Sequence of chain 1.A:
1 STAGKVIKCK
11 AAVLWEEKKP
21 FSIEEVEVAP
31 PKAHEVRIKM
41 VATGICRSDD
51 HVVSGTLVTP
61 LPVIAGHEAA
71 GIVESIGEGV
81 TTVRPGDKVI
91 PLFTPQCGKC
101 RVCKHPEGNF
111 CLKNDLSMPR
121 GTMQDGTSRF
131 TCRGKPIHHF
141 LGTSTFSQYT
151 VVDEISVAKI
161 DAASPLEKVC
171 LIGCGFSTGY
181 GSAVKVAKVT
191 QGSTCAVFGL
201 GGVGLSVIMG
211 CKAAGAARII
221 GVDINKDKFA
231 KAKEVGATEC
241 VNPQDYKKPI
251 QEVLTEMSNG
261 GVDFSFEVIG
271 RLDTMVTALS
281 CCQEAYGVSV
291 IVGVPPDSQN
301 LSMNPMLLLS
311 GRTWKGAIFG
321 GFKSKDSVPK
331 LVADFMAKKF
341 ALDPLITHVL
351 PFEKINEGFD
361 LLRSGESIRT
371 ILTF

Binding-site contacts:
Ligand atom O6 contacts residue ZN1 of chain 1.E at 2.2 Å.
Ligand atom C4 contacts residue PHE93 of chain 1.A at 4.1 Å (hydrophobic).
Ligand atom S1 contacts residue HIS67 of chain 1.A at 3.5 Å (h-bond).
Ligand atom O6 contacts residue CYS46 of chain 1.A at 3.4 Å (h-bond).
Ligand atom C10 contacts residue MET306 of chain 1.D at 3.5 Å (hydrophobic).
Ligand atom S1 contacts residue SER48 of chain 1.A at 3.7 Å.
Ligand atom C3 contacts residue SER48 of chain 1.A at 3.6 Å.
Ligand atom C5 contacts residue SER48 of chain 1.A at 3.7 Å.
Ligand atom C9 contacts residue VAL294 of chain 1.A at 4.3 Å (hydrophobic).
Ligand atom C8 contacts residue LEU57 of chain 1.A at 3.6 Å (hydrophobic).
Ligand atom C2 contacts residue SER48 of chain 1.A at 3.9 Å.
Ligand atom C10 contacts residue VAL294 of chain 1.A at 4.1 Å (hydrophobic).
Ligand atom C7 contacts residue ILE318 of chain 1.A at 4.0 Å (hydrophobic).
Ligand atom C7 contacts residue LEU116 of chain 1.A at 3.8 Å (hydrophobic).
Ligand atom O6 contacts residue NAD1 of chain 1.G at 3.1 Å.
Ligand atom S1 contacts residue PHE93 of chain 1.A at 3.4 Å.
Ligand atom C10 contacts residue LEU57 of chain 1.A at 3.2 Å (hydrophobic).
Ligand atom C4 contacts residue LEU116 of chain 1.A at 4.2 Å (hydrophobic).
Ligand atom C4 contacts residue LEU141 of chain 1.A at 3.5 Å (hydrophobic).
Ligand atom C3 contacts residue VAL294 of chain 1.A at 4.0 Å (hydrophobic).
Ligand atom C8 contacts residue LEU116 of chain 1.A at 4.2 Å (hydrophobic).
Ligand atom S1 contacts residue ZN1 of chain 1.E at 3.1 Å.
Ligand atom S1 contacts residue CYS174 of chain 1.A at 3.7 Å.
Ligand atom O6 contacts residue HIS67 of chain 1.A at 3.2 Å (h-bond).
Ligand atom O6 contacts residue SER48 of chain 1.A at 2.6 Å (h-bond).
Ligand atom C8 contacts residue VAL294 of chain 1.A at 3.8 Å (hydrophobic).
Ligand atom C5 contacts residue ZN1 of chain 1.E at 4.1 Å.
Ligand atom C4 contacts residue LEU57 of chain 1.A at 4.2 Å (hydrophobic).
Ligand atom C7 contacts residue VAL294 of chain 1.A at 3.8 Å (hydrophobic).
Ligand atom S1 contacts residue NAD1 of chain 1.G at 3.7 Å.
Ligand atom C9 contacts residue LEU57 of chain 1.A at 4.0 Å (hydrophobic).
Ligand atom C9 contacts residue LEU309 of chain 1.D at 3.8 Å (hydrophobic).
Ligand atom C2 contacts residue NAD1 of chain 1.G at 3.3 Å.
Ligand atom C5 contacts residue HIS67 of chain 1.A at 3.6 Å.
Ligand atom C9 contacts residue LEU116 of chain 1.A at 4.2 Å (hydrophobic).
Ligand atom O6 contacts residue CYS174 of chain 1.A at 3.4 Å (h-bond).
Ligand atom C5 contacts residue LEU141 of chain 1.A at 3.5 Å (hydrophobic).
Ligand atom C9 contacts residue MET306 of chain 1.D at 4.0 Å (hydrophobic).
Ligand atom C2 contacts residue PHE93 of chain 1.A at 3.8 Å (hydrophobic).
Ligand atom C5 contacts residue PHE93 of chain 1.A at 4.1 Å (hydrophobic).

The small molecule below binds the protein below.
Small molecule (SMILES): CCCC[C@H]1CC[S@](=O)C1

Sequence of chain 1.D:
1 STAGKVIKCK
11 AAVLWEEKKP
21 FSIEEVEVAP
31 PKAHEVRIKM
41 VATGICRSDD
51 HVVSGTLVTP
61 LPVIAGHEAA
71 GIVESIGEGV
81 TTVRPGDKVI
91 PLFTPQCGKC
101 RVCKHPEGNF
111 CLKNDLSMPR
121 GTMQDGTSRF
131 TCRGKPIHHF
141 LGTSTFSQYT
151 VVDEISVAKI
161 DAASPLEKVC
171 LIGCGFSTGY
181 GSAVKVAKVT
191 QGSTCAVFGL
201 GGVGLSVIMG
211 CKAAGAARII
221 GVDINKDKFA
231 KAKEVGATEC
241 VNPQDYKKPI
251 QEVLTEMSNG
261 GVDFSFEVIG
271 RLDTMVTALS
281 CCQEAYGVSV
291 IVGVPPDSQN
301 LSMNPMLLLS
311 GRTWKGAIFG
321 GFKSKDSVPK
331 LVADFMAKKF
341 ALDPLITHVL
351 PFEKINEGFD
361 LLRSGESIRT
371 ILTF